Sequence of chain 2.B:
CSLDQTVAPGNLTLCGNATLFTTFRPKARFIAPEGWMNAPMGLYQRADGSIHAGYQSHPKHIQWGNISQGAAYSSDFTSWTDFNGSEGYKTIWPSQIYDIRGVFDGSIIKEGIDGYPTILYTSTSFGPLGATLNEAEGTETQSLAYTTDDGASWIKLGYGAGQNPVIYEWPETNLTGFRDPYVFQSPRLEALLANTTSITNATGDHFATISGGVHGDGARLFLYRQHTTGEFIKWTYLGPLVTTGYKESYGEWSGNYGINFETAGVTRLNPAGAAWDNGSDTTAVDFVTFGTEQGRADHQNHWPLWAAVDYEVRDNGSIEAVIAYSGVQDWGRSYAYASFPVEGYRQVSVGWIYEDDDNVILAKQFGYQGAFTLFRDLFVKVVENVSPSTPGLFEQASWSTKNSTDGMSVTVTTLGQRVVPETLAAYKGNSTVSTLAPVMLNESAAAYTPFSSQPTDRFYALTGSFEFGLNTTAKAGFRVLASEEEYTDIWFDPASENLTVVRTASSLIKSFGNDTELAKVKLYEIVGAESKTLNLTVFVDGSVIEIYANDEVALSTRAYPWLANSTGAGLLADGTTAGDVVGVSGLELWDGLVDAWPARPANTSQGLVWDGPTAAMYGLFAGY

Binding-site contacts:
Ligand atom C7 contacts residue ILE238 of chain 2.B at 4.0 Å (hydrophobic).
Ligand atom C8 contacts residue ILE238 of chain 2.B at 3.2 Å (hydrophobic).
Ligand atom C1 contacts residue ASN240 of chain 2.B at 1.4 Å.
Ligand atom C4 contacts residue ASN240 of chain 2.B at 4.2 Å.
Ligand atom C7 contacts residue ASN240 of chain 2.B at 3.3 Å.
Ligand atom O7 contacts residue ASN240 of chain 2.B at 3.3 Å (h-bond).
Ligand atom O5 contacts residue ASN240 of chain 2.B at 2.4 Å (h-bond).
Ligand atom C3 contacts residue ASN240 of chain 2.B at 3.8 Å.
Ligand atom C2 contacts residue ASN240 of chain 2.B at 2.5 Å.
Ligand atom N2 contacts residue ASN240 of chain 2.B at 2.9 Å (h-bond).
Ligand atom C5 contacts residue ASN240 of chain 2.B at 3.7 Å.
Ligand atom C1 contacts residue SER237 of chain 2.B at 4.3 Å.
Ligand atom C8 contacts residue ASN240 of chain 2.B at 4.5 Å.
Ligand atom N2 contacts residue ILE238 of chain 2.B at 4.2 Å.

A small-molecule ligand and the protein it binds are described below.
Small molecule (SMILES): CC(=O)N[C@@H]1[C@@H](O)[C@H](O)[C@@H](CO)O[C@H]1O